Binding-site contacts:
Ligand atom C26 contacts residue ASP254 of chain 1.A at 2.8 Å.
Ligand atom C35 contacts residue GLY222 of chain 1.A at 3.5 Å.
Ligand atom C4 contacts residue PHE204 of chain 1.A at 3.0 Å (hydrophobic).
Ligand atom F1 contacts residue ILE210 of chain 1.A at 3.6 Å.
Ligand atom O27 contacts residue ASP254 of chain 1.A at 2.9 Å (salt-bridge).
Ligand atom O27 contacts residue THR203 of chain 1.A at 2.9 Å (h-bond).
Ligand atom C47 contacts residue MET207 of chain 1.A at 3.2 Å (hydrophobic).
Ligand atom C30 contacts residue ZN1 of chain 1.B at 3.0 Å.
Ligand atom C37 contacts residue ILE210 of chain 1.A at 3.4 Å (hydrophobic).
Ligand atom N8 contacts residue PHE204 of chain 1.A at 2.7 Å (h-bond).
Ligand atom C7 contacts residue PHE204 of chain 1.A at 3.5 Å (hydrophobic).
Ligand atom C38 contacts residue ARG214 of chain 1.A at 3.5 Å.
Ligand atom O27 contacts residue HIS250 of chain 1.A at 2.9 Å (h-bond).
Ligand atom C37 contacts residue GLY222 of chain 1.A at 3.5 Å.
Ligand atom C41 contacts residue GLY222 of chain 1.A at 3.5 Å.
Ligand atom C32 contacts residue MET75 of chain 1.A at 3.4 Å (hydrophobic).
Ligand atom C40 contacts residue SER223 of chain 1.A at 3.5 Å.
Ligand atom C28 contacts residue ZN1 of chain 1.B at 3.0 Å.
Ligand atom N29 contacts residue GLU90 of chain 1.A at 2.7 Å (salt-bridge).
Ligand atom C41 contacts residue SER223 of chain 1.A at 3.4 Å.
Ligand atom C26 contacts residue THR203 of chain 1.A at 3.6 Å.
Ligand atom O27 contacts residue ZN1 of chain 1.B at 2.3 Å.
Ligand atom F33 contacts residue THR203 of chain 1.A at 2.9 Å.
Ligand atom F1 contacts residue ALA219 of chain 1.A at 2.9 Å.
Ligand atom N29 contacts residue ZN1 of chain 1.B at 2.2 Å.
Ligand atom C39 contacts residue GLY222 of chain 1.A at 3.6 Å.
Ligand atom C30 contacts residue GLU90 of chain 1.A at 3.2 Å.
Ligand atom C38 contacts residue GLY222 of chain 1.A at 3.5 Å.
Ligand atom C28 contacts residue GLU90 of chain 1.A at 3.4 Å.
Ligand atom C12 contacts residue PHE204 of chain 1.A at 3.4 Å (hydrophobic).
Ligand atom N1 contacts residue ASP254 of chain 1.A at 3.3 Å (salt-bridge).
Ligand atom N29 contacts residue HIS91 of chain 1.A at 3.1 Å (h-bond).
Ligand atom C3 contacts residue PHE204 of chain 1.A at 3.1 Å (hydrophobic).
Ligand atom F1 contacts residue LEU213 of chain 1.A at 3.6 Å.
Ligand atom C26 contacts residue ZN1 of chain 1.B at 2.9 Å.
Ligand atom C28 contacts residue ASP254 of chain 1.A at 3.2 Å.
Ligand atom C3 contacts residue THR203 of chain 1.A at 3.4 Å.
Ligand atom N29 contacts residue ASP254 of chain 1.A at 3.2 Å (salt-bridge).
Ligand atom C30 contacts residue HIS91 of chain 1.A at 3.3 Å.
Ligand atom C36 contacts residue GLY222 of chain 1.A at 3.5 Å.

Sequence of chain 1.A:
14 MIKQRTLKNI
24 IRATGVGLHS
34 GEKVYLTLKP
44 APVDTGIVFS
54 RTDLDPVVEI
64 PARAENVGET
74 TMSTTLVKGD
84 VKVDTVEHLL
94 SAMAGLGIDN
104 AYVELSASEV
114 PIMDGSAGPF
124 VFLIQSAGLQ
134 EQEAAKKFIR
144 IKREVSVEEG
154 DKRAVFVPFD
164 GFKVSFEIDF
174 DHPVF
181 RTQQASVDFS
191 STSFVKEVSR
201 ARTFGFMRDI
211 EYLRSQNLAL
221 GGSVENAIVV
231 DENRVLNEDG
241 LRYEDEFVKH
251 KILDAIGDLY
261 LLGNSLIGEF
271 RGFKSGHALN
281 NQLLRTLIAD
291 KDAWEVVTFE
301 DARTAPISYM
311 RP

The protein below binds the small molecule below.
Small molecule (SMILES): O=C(NC[C@H]1C[C@@H](NC(=O)[C@@H]2C[C@H](F)CN2)CN1C(=O)C1CC1)c1ccc(C#Cc2ccc(CN3CCOCC3)cc2)c(F)c1